A small-molecule ligand and the protein it binds are described below.
Small molecule (SMILES): CC(=O)N[C@@H]1[C@@H](O)[C@H](O)[C@@H](CO)O[C@H]1O

Binding-site contacts:
Ligand atom O5 contacts residue ASN67 of chain 1.C at 2.4 Å (h-bond).
Ligand atom C6 contacts residue SER69 of chain 1.C at 3.9 Å.
Ligand atom O5 contacts residue SER69 of chain 1.C at 3.4 Å.
Ligand atom C7 contacts residue ASN67 of chain 1.C at 3.6 Å.
Ligand atom C5 contacts residue SER69 of chain 1.C at 3.5 Å.
Ligand atom C1 contacts residue GLU70 of chain 1.C at 4.4 Å.
Ligand atom O6 contacts residue GLU70 of chain 1.C at 3.9 Å.
Ligand atom O7 contacts residue ASN67 of chain 1.C at 3.8 Å.
Ligand atom C1 contacts residue SER69 of chain 1.C at 3.6 Å.
Ligand atom N2 contacts residue ASN67 of chain 1.C at 2.9 Å (h-bond).
Ligand atom C5 contacts residue ASN67 of chain 1.C at 3.7 Å.
Ligand atom C4 contacts residue ASN67 of chain 1.C at 4.2 Å.
Ligand atom O5 contacts residue GLU70 of chain 1.C at 3.9 Å.
Ligand atom O6 contacts residue SER69 of chain 1.C at 4.4 Å.
Ligand atom C1 contacts residue ASN67 of chain 1.C at 1.4 Å.
Ligand atom C2 contacts residue ASN67 of chain 1.C at 2.5 Å.
Ligand atom C3 contacts residue ASN67 of chain 1.C at 3.8 Å.

Sequence of chain 1.C:
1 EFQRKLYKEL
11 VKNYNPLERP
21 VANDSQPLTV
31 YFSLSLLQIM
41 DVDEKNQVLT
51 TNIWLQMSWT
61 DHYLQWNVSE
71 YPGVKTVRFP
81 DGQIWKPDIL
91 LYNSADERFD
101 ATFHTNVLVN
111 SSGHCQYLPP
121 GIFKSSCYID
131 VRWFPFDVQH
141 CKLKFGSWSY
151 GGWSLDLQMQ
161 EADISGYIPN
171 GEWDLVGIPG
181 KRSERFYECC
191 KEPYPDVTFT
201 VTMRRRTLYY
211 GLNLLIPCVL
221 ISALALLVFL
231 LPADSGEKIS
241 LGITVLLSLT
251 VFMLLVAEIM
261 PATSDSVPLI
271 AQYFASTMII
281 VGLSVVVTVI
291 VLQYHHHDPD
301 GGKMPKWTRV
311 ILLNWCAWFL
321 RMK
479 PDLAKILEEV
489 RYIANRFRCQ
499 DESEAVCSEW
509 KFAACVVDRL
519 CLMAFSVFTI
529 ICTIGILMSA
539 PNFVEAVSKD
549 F